A protein and the small-molecule ligand that binds it are described below.
Small molecule (SMILES): CCCC(=O)SCCNC(=O)CCNC(=O)[C@@H](O)C(C)(C)COP(=O)(O)O

Sequence of chain 2.A:
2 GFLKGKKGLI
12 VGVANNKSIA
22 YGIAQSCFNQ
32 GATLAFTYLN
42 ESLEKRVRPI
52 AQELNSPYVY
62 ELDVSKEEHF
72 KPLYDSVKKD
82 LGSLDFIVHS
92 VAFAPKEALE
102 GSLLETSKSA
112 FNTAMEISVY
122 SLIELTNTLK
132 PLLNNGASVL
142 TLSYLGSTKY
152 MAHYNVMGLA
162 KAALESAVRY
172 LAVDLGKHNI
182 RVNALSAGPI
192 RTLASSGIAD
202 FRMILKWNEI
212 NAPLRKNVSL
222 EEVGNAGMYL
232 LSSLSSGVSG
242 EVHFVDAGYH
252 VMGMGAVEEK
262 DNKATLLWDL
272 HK

Sequence of chain 2.B:
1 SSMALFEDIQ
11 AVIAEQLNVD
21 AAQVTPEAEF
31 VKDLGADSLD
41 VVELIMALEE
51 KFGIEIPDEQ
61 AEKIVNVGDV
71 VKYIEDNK

Binding-site contacts:
Ligand atom C4 contacts residue NAD1 of chain 2.C at 3.5 Å.
Ligand atom C28 contacts residue SER38 of chain 2.B at 3.9 Å.
Ligand atom O33 contacts residue ALA195 of chain 2.A at 3.6 Å.
Ligand atom O40 contacts residue LEU100 of chain 2.A at 3.8 Å.
Ligand atom C2 contacts residue TYR155 of chain 2.A at 3.6 Å (hydrophobic).
Ligand atom S1 contacts residue ILE199 of chain 2.A at 3.7 Å.
Ligand atom O23 contacts residue LEU39 of chain 2.B at 3.8 Å.
Ligand atom C39 contacts residue ALA195 of chain 2.A at 3.8 Å (hydrophobic).
Ligand atom O23 contacts residue SER38 of chain 2.B at 2.6 Å (h-bond).
Ligand atom O1 contacts residue LYS162 of chain 2.A at 3.8 Å.
Ligand atom C43 contacts residue NAD1 of chain 2.C at 3.3 Å.
Ligand atom N41 contacts residue LEU100 of chain 2.A at 3.5 Å.
Ligand atom C34 contacts residue PHE94 of chain 2.A at 3.4 Å (hydrophobic).
Ligand atom C1 contacts residue TYR155 of chain 2.A at 3.5 Å (hydrophobic).
Ligand atom C37 contacts residue ALA195 of chain 2.A at 3.4 Å (hydrophobic).
Ligand atom S1 contacts residue NAD1 of chain 2.C at 3.7 Å.
Ligand atom C4 contacts residue TYR145 of chain 2.A at 3.4 Å (hydrophobic).
Ligand atom C39 contacts residue LEU100 of chain 2.A at 3.4 Å (hydrophobic).
Ligand atom O35 contacts residue PHE94 of chain 2.A at 2.9 Å.
Ligand atom O1 contacts residue TYR155 of chain 2.A at 2.7 Å (h-bond).
Ligand atom C3 contacts residue ILE199 of chain 2.A at 3.3 Å (hydrophobic).
Ligand atom C31 contacts residue LEU39 of chain 2.B at 3.6 Å (hydrophobic).
Ligand atom P24 contacts residue SER38 of chain 2.B at 1.6 Å.
Ligand atom O25 contacts residue SER38 of chain 2.B at 2.6 Å (h-bond).
Ligand atom O40 contacts residue PHE94 of chain 2.A at 3.4 Å.
Ligand atom N36 contacts residue PHE94 of chain 2.A at 3.5 Å.
Ligand atom O1 contacts residue NAD1 of chain 2.C at 2.5 Å (h-bond).
Ligand atom C38 contacts residue LEU100 of chain 2.A at 3.7 Å (hydrophobic).
Ligand atom O40 contacts residue MET158 of chain 2.A at 3.9 Å.
Ligand atom O40 contacts residue ALA95 of chain 2.A at 3.0 Å (h-bond).
Ligand atom N41 contacts residue ALA195 of chain 2.A at 3.5 Å (h-bond).
Ligand atom C30 contacts residue LEU194 of chain 2.A at 3.2 Å (hydrophobic).
Ligand atom C28 contacts residue LYS97 of chain 2.A at 3.6 Å.
Ligand atom C38 contacts residue ALA195 of chain 2.A at 3.2 Å (hydrophobic).
Ligand atom C2 contacts residue NAD1 of chain 2.C at 3.3 Å.
Ligand atom C1 contacts residue NAD1 of chain 2.C at 3.2 Å.
Ligand atom C3 contacts residue NAD1 of chain 2.C at 3.2 Å.
Ligand atom C30 contacts residue LEU39 of chain 2.B at 3.5 Å (hydrophobic).
Ligand atom C38 contacts residue GLY198 of chain 2.A at 3.7 Å.
Ligand atom O27 contacts residue SER38 of chain 2.B at 2.5 Å (h-bond).